Sequence of chain 1.C:
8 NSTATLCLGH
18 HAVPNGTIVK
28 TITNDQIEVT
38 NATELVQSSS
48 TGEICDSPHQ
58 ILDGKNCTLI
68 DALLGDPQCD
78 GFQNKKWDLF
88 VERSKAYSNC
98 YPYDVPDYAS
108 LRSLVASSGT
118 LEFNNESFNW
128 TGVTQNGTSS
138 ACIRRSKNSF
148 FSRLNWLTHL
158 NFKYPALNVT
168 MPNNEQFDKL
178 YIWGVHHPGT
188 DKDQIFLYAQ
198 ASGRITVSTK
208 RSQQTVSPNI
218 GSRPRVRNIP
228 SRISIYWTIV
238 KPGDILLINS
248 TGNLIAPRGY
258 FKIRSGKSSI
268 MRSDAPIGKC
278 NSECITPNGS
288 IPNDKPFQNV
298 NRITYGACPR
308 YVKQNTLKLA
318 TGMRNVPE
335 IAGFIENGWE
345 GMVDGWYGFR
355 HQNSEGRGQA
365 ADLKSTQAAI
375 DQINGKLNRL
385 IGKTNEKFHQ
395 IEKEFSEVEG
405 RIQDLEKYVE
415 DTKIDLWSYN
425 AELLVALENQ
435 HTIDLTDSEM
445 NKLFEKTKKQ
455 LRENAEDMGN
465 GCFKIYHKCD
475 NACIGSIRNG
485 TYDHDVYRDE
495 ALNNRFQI

This protein binds this small molecule.
Small molecule (SMILES): CC(=O)N[C@H]1[C@H](O[C@H]2[C@H](O)[C@@H](NC(C)=O)CO[C@@H]2CO)O[C@H](CO)[C@@H](O)[C@@H]1O

Binding-site contacts:
Ligand atom C8 contacts residue NAG1 of chain 1.L at 3.8 Å.
Ligand atom C6 contacts residue THR167 of chain 1.C at 2.9 Å.
Ligand atom N2 contacts residue SER219 of chain 1.D at 3.3 Å (h-bond).
Ligand atom C8 contacts residue ARG222 of chain 1.D at 4.4 Å.
Ligand atom C2 contacts residue ASN165 of chain 1.C at 2.4 Å.
Ligand atom C4 contacts residue ASN165 of chain 1.C at 4.2 Å.
Ligand atom C4 contacts residue ARG222 of chain 1.D at 4.1 Å.
Ligand atom O6 contacts residue THR167 of chain 1.C at 2.3 Å (h-bond).
Ligand atom C1 contacts residue ASN165 of chain 1.C at 1.4 Å.
Ligand atom O5 contacts residue THR167 of chain 1.C at 3.5 Å (h-bond).
Ligand atom O7 contacts residue ARG222 of chain 1.D at 3.1 Å (salt-bridge).
Ligand atom C2 contacts residue SER219 of chain 1.D at 4.3 Å.
Ligand atom O3 contacts residue ARG222 of chain 1.D at 4.2 Å.
Ligand atom N2 contacts residue ASN165 of chain 1.C at 2.9 Å (h-bond).
Ligand atom C8 contacts residue SER219 of chain 1.D at 3.7 Å.
Ligand atom C7 contacts residue ASN165 of chain 1.C at 3.6 Å.
Ligand atom O5 contacts residue ASN165 of chain 1.C at 2.4 Å (h-bond).
Ligand atom C3 contacts residue SER219 of chain 1.D at 4.1 Å.
Ligand atom O6 contacts residue ARG222 of chain 1.D at 4.2 Å.
Ligand atom O5 contacts residue LEU244 of chain 1.C at 3.7 Å.
Ligand atom O7 contacts residue ARG220 of chain 1.D at 4.0 Å.
Ligand atom C5 contacts residue THR167 of chain 1.C at 3.6 Å.
Ligand atom C6 contacts residue ARG222 of chain 1.D at 4.2 Å.
Ligand atom C2 contacts residue ARG222 of chain 1.D at 4.0 Å.
Ligand atom C1 contacts residue LEU244 of chain 1.C at 3.8 Å (hydrophobic).
Ligand atom O7 contacts residue ASN165 of chain 1.C at 3.9 Å.
Ligand atom C8 contacts residue ILE242 of chain 1.C at 3.8 Å (hydrophobic).
Ligand atom C7 contacts residue ARG222 of chain 1.D at 4.0 Å.
Ligand atom O5 contacts residue ARG222 of chain 1.D at 3.8 Å.
Ligand atom O7 contacts residue PRO221 of chain 1.D at 3.6 Å.
Ligand atom O3 contacts residue SER219 of chain 1.D at 4.2 Å.
Ligand atom C3 contacts residue ARG222 of chain 1.D at 4.4 Å.
Ligand atom C7 contacts residue SER219 of chain 1.D at 4.0 Å.
Ligand atom C5 contacts residue ASN165 of chain 1.C at 3.7 Å.
Ligand atom C5 contacts residue LEU244 of chain 1.C at 3.7 Å (hydrophobic).
Ligand atom C3 contacts residue ASN165 of chain 1.C at 3.8 Å.
Ligand atom C5 contacts residue ARG222 of chain 1.D at 4.4 Å.
Ligand atom C6 contacts residue LEU244 of chain 1.C at 4.3 Å (hydrophobic).
Ligand atom C7 contacts residue PRO221 of chain 1.D at 4.3 Å (hydrophobic).
Ligand atom C8 contacts residue PRO221 of chain 1.D at 4.2 Å (hydrophobic).

Sequence of chain 1.D:
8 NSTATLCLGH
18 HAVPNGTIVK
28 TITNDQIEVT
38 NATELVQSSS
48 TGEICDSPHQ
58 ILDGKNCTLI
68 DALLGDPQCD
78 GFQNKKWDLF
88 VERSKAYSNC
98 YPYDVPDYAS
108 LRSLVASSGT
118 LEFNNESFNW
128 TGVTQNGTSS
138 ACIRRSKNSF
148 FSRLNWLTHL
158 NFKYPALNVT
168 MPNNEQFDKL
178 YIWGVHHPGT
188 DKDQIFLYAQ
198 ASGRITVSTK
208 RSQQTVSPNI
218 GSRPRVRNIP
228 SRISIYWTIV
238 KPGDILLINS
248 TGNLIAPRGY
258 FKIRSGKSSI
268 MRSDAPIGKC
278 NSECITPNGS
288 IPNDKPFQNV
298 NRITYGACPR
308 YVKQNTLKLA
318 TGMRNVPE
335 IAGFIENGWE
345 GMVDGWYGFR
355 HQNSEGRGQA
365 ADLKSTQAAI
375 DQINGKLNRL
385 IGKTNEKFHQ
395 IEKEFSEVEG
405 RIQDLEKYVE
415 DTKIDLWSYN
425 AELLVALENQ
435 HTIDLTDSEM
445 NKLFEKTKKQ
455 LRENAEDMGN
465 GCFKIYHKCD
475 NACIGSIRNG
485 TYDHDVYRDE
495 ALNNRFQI